Binding-site contacts:
Ligand atom O5' contacts residue GLY68 of chain 1.A at 3.6 Å.
Ligand atom OP1 contacts residue ACT1 of chain 1.N at 3.8 Å.
Ligand atom OP1 contacts residue GLY66 of chain 1.A at 3.0 Å (h-bond).
Ligand atom O4' contacts residue ALA40 of chain 1.A at 3.5 Å.
Ligand atom N3 contacts residue ALA40 of chain 1.A at 3.5 Å.
Ligand atom O5' contacts residue TYR41 of chain 1.A at 3.8 Å.
Ligand atom OP1 contacts residue LEU64 of chain 1.A at 3.8 Å.
Ligand atom P contacts residue LYS70 of chain 1.A at 3.8 Å.
Ligand atom OP2 contacts residue LYS70 of chain 1.A at 3.2 Å.
Ligand atom OP2 contacts residue NA1 of chain 1.G at 3.6 Å (h-bond).
Ligand atom OP1 contacts residue NA1 of chain 1.G at 2.7 Å (h-bond).
Ligand atom C5' contacts residue LYS37 of chain 1.A at 3.8 Å.
Ligand atom C5' contacts residue GLY66 of chain 1.A at 3.2 Å.
Ligand atom OP2 contacts residue GLY68 of chain 1.A at 3.9 Å.
Ligand atom OP1 contacts residue LYS70 of chain 1.A at 3.4 Å (salt-bridge).
Ligand atom C5' contacts residue ACT1 of chain 1.N at 3.7 Å.
Ligand atom OP1 contacts residue PRO65 of chain 1.A at 3.7 Å.
Ligand atom OP1 contacts residue THR69 of chain 1.A at 3.8 Å.
Ligand atom OP1 contacts residue VAL67 of chain 1.A at 3.6 Å.
Ligand atom OP1 contacts residue ILE71 of chain 1.A at 2.9 Å (h-bond).
Ligand atom OP1 contacts residue LYS70 of chain 1.A at 3.5 Å (salt-bridge).
Ligand atom P contacts residue ILE71 of chain 1.A at 3.8 Å.
Ligand atom OP1 contacts residue LYS37 of chain 1.A at 3.7 Å.
Ligand atom OP1 contacts residue GLY68 of chain 1.A at 2.8 Å (h-bond).
Ligand atom OP1 contacts residue ACT1 of chain 1.N at 3.7 Å.
Ligand atom O3' contacts residue GLY66 of chain 1.A at 3.7 Å.
Ligand atom P contacts residue NA1 of chain 1.G at 3.6 Å.
Ligand atom N7 contacts residue LYS37 of chain 1.A at 3.8 Å.
Ligand atom P contacts residue GLY68 of chain 1.A at 3.6 Å.
Ligand atom C4' contacts residue GLY66 of chain 1.A at 3.4 Å.
Ligand atom P contacts residue LYS70 of chain 1.A at 3.8 Å.
Ligand atom OP2 contacts residue THR69 of chain 1.A at 3.7 Å.
Ligand atom O3' contacts residue ACT1 of chain 1.N at 3.7 Å.
Ligand atom OP2 contacts residue LYS70 of chain 1.A at 3.2 Å (salt-bridge).
Ligand atom OP2 contacts residue VAL67 of chain 1.A at 3.9 Å.
Ligand atom OP2 contacts residue GLY68 of chain 1.A at 3.9 Å.
Ligand atom OP3 contacts residue LYS37 of chain 1.A at 2.9 Å (salt-bridge).
Ligand atom O3' contacts residue ILE71 of chain 1.A at 3.7 Å.
Ligand atom N2 contacts residue ACT1 of chain 1.K at 3.6 Å.
Ligand atom C5' contacts residue GLY68 of chain 1.A at 3.5 Å.

Sequence of chain 1.A:
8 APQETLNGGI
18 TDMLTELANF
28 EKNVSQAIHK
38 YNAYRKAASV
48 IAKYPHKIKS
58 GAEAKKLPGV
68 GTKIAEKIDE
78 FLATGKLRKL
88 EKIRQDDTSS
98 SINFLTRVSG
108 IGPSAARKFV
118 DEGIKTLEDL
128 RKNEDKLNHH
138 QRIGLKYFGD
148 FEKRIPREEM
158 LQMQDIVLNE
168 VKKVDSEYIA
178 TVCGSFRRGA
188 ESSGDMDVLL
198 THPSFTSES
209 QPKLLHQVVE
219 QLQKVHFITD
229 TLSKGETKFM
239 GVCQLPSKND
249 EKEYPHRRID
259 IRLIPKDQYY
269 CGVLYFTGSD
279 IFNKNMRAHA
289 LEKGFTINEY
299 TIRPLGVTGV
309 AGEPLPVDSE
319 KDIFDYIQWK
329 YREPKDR

A protein and the small-molecule ligand that binds it are described below.
Small molecule (SMILES): Cc1cn([C@H]2C[C@H](O[P](=O)(O)OC[C@H]3O[C@@H](n4ccc(N)nc4=O)C[C@@H]3O[P](=O)(O)OC[C@H]3O[C@@H](n4cnc5c(=O)nc(N)[nH]c54)C[C@@H]3O[P](=O)(O)OC[C@H]3O[C@@H](n4cnc5c(=O)nc(N)[nH]c54)C[C@@H]3O)[C@@H](CO[P](=O)(O)O[C@H]3C[C@H](n4cnc5c(=O)nc(N)[nH]c54)O[C@@H]3COP(=O)(O)O)O2)c(=O)[nH]c1=O